Binding-site contacts:
Ligand atom C4 contacts residue ASN603 of chain 1.A at 4.2 Å.
Ligand atom C3 contacts residue THR604 of chain 1.A at 4.0 Å.
Ligand atom C7 contacts residue ASN603 of chain 1.A at 3.9 Å.
Ligand atom O7 contacts residue ASN603 of chain 1.A at 4.4 Å.
Ligand atom C3 contacts residue ASN603 of chain 1.A at 3.8 Å.
Ligand atom N2 contacts residue THR604 of chain 1.A at 4.0 Å.
Ligand atom C1 contacts residue ASN603 of chain 1.A at 1.4 Å.
Ligand atom O5 contacts residue ASN603 of chain 1.A at 2.4 Å (h-bond).
Ligand atom C8 contacts residue ASN603 of chain 1.A at 4.1 Å.
Ligand atom C5 contacts residue ASN603 of chain 1.A at 3.7 Å.
Ligand atom C2 contacts residue ASN603 of chain 1.A at 2.5 Å.
Ligand atom C8 contacts residue THR604 of chain 1.A at 4.5 Å.
Ligand atom N2 contacts residue ASN603 of chain 1.A at 2.9 Å (h-bond).
Ligand atom C1 contacts residue THR604 of chain 1.A at 4.1 Å.

A small-molecule ligand and the protein it binds are described below.
Small molecule (SMILES): CC(=O)N[C@@H]1[C@@H](O)[C@H](O)[C@@H](CO)O[C@H]1O

Sequence of chain 1.A:
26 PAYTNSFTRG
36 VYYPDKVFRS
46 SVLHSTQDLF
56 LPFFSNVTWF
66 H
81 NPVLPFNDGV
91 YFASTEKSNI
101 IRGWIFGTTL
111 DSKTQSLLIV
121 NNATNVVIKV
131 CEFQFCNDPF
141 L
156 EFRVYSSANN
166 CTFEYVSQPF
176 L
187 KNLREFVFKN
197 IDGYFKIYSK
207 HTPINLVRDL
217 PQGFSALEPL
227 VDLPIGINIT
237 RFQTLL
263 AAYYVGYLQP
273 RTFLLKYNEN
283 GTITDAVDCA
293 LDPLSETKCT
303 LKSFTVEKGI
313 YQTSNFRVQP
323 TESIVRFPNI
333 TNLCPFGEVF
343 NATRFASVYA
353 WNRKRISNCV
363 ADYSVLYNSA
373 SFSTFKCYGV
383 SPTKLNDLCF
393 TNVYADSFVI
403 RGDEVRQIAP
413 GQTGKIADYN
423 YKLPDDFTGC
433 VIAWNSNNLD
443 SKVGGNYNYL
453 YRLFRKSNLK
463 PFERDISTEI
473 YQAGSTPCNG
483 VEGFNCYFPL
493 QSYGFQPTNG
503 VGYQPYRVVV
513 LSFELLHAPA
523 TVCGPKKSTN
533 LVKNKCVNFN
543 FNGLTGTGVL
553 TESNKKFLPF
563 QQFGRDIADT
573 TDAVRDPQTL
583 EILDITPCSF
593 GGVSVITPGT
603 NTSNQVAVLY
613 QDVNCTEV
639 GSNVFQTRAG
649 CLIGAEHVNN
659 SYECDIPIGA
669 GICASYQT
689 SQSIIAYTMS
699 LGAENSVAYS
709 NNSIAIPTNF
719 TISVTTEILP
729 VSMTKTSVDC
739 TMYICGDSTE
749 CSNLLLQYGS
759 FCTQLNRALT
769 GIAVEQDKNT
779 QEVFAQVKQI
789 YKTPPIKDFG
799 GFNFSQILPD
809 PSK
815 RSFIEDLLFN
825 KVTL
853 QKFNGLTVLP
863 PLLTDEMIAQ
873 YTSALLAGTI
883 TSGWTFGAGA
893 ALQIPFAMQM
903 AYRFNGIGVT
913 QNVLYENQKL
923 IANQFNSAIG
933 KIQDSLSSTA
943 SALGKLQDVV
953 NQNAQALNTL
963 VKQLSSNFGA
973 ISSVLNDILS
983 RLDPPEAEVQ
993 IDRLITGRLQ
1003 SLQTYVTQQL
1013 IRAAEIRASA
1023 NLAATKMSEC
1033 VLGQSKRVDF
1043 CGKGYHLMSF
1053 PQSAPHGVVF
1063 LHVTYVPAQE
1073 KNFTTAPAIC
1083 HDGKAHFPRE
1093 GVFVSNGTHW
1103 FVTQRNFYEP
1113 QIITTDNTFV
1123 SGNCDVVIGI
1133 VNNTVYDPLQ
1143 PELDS